Binding-site contacts:
Ligand atom CAB contacts residue PHE522 of chain 1.H at 3.9 Å (hydrophobic).
Ligand atom CAK contacts residue PHE497 of chain 1.F at 4.3 Å (hydrophobic).
Ligand atom CAP contacts residue PHE522 of chain 1.H at 4.0 Å (hydrophobic).
Ligand atom OAH contacts residue TRP315 of chain 1.F at 3.1 Å (h-bond).
Ligand atom CAK contacts residue LEU496 of chain 1.F at 4.2 Å (hydrophobic).
Ligand atom CAI contacts residue ASN500 of chain 1.F at 4.0 Å.
Ligand atom CAQ contacts residue PHE497 of chain 1.F at 3.5 Å (hydrophobic).
Ligand atom CAX contacts residue TYR316 of chain 1.F at 3.7 Å (hydrophobic).
Ligand atom CAD contacts residue PHE367 of chain 1.F at 4.1 Å (hydrophobic).
Ligand atom CAD contacts residue THR371 of chain 1.F at 3.8 Å.
Ligand atom CAV contacts residue ALA499 of chain 1.F at 3.6 Å (hydrophobic).
Ligand atom OAH contacts residue TRP647 of chain 1.F at 4.2 Å.
Ligand atom CAY contacts residue ASN500 of chain 1.F at 4.3 Å.
Ligand atom OAH contacts residue TYR316 of chain 1.F at 3.0 Å (h-bond).
Ligand atom CAM contacts residue TYR316 of chain 1.F at 4.5 Å (hydrophobic).
Ligand atom CAP contacts residue LEU493 of chain 1.F at 4.4 Å (hydrophobic).
Ligand atom CAL contacts residue ALA499 of chain 1.F at 3.4 Å (hydrophobic).
Ligand atom CAI contacts residue LEU496 of chain 1.F at 3.9 Å (hydrophobic).
Ligand atom CBB contacts residue LEU493 of chain 1.F at 3.9 Å (hydrophobic).
Ligand atom CAX contacts residue ALA499 of chain 1.F at 3.5 Å (hydrophobic).
Ligand atom CBA contacts residue CYS525 of chain 1.H at 4.5 Å (hydrophobic).
Ligand atom CAE contacts residue LEU375 of chain 1.F at 4.1 Å (hydrophobic).
Ligand atom CAM contacts residue ALA499 of chain 1.F at 4.0 Å (hydrophobic).
Ligand atom OAG contacts residue ASN500 of chain 1.F at 3.2 Å.
Ligand atom CAC contacts residue LEU375 of chain 1.F at 3.7 Å (hydrophobic).
Ligand atom CAE contacts residue LEU493 of chain 1.F at 3.8 Å (hydrophobic).
Ligand atom CAV contacts residue ASN500 of chain 1.F at 4.1 Å.
Ligand atom OAF contacts residue PHE367 of chain 1.F at 4.2 Å.
Ligand atom OAG contacts residue ALA499 of chain 1.F at 3.1 Å (h-bond).
Ligand atom OAH contacts residue PHE364 of chain 1.F at 4.0 Å.
Ligand atom CAO contacts residue LEU493 of chain 1.F at 4.3 Å (hydrophobic).
Ligand atom CAL contacts residue TYR316 of chain 1.F at 3.5 Å (hydrophobic).
Ligand atom CAP contacts residue PHE497 of chain 1.F at 4.3 Å (hydrophobic).
Ligand atom CAN contacts residue LEU526 of chain 1.H at 4.5 Å (hydrophobic).
Ligand atom CBB contacts residue LEU375 of chain 1.F at 4.3 Å (hydrophobic).
Ligand atom CAY contacts residue ALA499 of chain 1.F at 3.6 Å (hydrophobic).
Ligand atom CAX contacts residue TRP315 of chain 1.F at 4.3 Å (hydrophobic).
Ligand atom CAQ contacts residue PHE522 of chain 1.H at 4.2 Å (hydrophobic).
Ligand atom OAF contacts residue ALA499 of chain 1.F at 3.0 Å (h-bond).
Ligand atom CAO contacts residue LEU526 of chain 1.H at 4.0 Å (hydrophobic).

This small molecule binds to this protein.
Small molecule (SMILES): CC(C)CCC[C@@H](C)[C@H]1CC[C@H]2[C@@H]3CC=C4C[C@@H](OC(=O)CCC(=O)O)CC[C@]4(C)[C@H]3CC[C@]12C

Sequence of chain 1.H:
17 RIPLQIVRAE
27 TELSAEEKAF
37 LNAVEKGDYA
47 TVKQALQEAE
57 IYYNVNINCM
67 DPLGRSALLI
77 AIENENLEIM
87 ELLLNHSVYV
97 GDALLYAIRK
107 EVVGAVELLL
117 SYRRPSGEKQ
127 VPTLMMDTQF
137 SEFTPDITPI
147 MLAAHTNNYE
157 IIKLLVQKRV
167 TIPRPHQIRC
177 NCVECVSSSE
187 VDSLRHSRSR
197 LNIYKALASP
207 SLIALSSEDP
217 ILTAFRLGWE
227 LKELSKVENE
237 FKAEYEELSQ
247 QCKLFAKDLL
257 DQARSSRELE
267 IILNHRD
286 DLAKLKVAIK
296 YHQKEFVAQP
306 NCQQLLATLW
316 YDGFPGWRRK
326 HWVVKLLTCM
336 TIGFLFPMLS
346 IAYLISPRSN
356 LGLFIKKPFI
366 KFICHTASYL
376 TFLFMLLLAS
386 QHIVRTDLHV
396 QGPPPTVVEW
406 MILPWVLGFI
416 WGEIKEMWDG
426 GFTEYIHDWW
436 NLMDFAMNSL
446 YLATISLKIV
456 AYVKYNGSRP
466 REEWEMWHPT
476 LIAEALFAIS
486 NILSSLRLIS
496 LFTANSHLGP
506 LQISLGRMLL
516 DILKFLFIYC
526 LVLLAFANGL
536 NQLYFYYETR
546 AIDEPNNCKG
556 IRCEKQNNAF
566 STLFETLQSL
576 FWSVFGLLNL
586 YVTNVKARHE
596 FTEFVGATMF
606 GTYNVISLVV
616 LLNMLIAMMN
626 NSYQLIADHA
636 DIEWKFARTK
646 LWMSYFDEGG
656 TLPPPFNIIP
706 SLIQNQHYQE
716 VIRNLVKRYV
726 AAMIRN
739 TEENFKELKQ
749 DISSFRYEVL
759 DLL

Sequence of chain 1.F:
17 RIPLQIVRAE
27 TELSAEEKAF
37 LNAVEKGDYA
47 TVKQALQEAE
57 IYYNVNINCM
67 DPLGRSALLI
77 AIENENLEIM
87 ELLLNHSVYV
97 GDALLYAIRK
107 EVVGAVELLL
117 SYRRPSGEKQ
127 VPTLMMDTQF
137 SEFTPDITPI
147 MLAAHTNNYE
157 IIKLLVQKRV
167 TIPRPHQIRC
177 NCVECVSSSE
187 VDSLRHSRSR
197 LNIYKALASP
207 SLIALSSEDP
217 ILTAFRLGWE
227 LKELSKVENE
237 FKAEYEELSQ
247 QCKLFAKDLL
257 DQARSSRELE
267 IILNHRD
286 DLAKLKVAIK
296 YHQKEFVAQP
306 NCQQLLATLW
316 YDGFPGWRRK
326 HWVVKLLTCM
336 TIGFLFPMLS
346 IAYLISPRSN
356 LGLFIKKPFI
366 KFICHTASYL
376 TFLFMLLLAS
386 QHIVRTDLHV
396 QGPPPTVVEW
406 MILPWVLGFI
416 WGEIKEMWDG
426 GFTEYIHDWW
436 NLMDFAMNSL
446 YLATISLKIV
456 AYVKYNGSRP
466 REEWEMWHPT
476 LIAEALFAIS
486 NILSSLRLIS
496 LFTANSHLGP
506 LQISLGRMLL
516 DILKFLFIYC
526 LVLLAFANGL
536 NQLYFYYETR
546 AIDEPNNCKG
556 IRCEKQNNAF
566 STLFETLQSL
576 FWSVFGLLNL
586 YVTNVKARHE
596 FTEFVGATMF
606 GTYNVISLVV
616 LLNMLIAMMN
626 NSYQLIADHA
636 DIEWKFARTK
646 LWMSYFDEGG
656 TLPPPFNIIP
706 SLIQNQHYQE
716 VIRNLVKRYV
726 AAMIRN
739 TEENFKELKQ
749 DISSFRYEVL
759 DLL